A protein and the small-molecule ligand that binds it are described below.
Small molecule (SMILES): CC(=O)N[C@@H]1[C@@H](O)[C@H](O)[C@@H](CO)O[C@H]1O

Sequence of chain 1.A:
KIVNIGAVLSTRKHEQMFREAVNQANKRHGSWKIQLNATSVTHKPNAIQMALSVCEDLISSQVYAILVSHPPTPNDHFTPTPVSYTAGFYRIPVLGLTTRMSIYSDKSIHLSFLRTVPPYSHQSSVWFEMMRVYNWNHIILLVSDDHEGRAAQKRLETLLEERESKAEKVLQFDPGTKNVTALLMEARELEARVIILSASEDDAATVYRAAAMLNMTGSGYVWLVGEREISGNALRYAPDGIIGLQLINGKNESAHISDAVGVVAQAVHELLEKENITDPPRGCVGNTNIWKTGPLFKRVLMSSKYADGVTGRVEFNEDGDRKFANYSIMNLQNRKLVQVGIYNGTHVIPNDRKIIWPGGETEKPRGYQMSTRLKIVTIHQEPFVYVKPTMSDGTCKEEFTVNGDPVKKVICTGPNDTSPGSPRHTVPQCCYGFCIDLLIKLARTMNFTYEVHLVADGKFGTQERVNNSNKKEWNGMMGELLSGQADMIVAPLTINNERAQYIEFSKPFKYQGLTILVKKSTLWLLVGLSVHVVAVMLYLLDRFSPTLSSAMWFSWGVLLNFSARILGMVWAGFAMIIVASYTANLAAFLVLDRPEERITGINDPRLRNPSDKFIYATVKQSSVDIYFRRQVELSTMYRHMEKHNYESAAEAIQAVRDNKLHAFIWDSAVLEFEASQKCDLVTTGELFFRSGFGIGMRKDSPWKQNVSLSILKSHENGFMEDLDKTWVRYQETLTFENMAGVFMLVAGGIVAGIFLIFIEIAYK

Binding-site contacts:
Ligand atom O7 contacts residue ASN61 of chain 1.A at 3.0 Å (h-bond).
Ligand atom C3 contacts residue ASN61 of chain 1.A at 3.8 Å.
Ligand atom C8 contacts residue ASN61 of chain 1.A at 4.4 Å.
Ligand atom O5 contacts residue ALA62 of chain 1.A at 3.7 Å.
Ligand atom O5 contacts residue ASN61 of chain 1.A at 2.4 Å (h-bond).
Ligand atom N2 contacts residue ASN61 of chain 1.A at 3.0 Å (h-bond).
Ligand atom C6 contacts residue THR63 of chain 1.A at 4.0 Å.
Ligand atom O5 contacts residue THR63 of chain 1.A at 4.0 Å.
Ligand atom C5 contacts residue ALA62 of chain 1.A at 4.2 Å (hydrophobic).
Ligand atom C6 contacts residue ALA62 of chain 1.A at 3.6 Å (hydrophobic).
Ligand atom C2 contacts residue ASN61 of chain 1.A at 2.5 Å.
Ligand atom C1 contacts residue ASN61 of chain 1.A at 1.4 Å.
Ligand atom C5 contacts residue ASN61 of chain 1.A at 3.7 Å.
Ligand atom C7 contacts residue ASN61 of chain 1.A at 3.2 Å.
Ligand atom C4 contacts residue ASN61 of chain 1.A at 4.3 Å.